The protein below binds the small molecule below.
Small molecule (SMILES): CC(=O)N[C@H]1[C@H](O[C@H]2[C@H](O)[C@@H](NC(C)=O)CO[C@@H]2CO)O[C@H](CO)[C@@H](O)[C@@H]1O

Sequence of chain 48.E:
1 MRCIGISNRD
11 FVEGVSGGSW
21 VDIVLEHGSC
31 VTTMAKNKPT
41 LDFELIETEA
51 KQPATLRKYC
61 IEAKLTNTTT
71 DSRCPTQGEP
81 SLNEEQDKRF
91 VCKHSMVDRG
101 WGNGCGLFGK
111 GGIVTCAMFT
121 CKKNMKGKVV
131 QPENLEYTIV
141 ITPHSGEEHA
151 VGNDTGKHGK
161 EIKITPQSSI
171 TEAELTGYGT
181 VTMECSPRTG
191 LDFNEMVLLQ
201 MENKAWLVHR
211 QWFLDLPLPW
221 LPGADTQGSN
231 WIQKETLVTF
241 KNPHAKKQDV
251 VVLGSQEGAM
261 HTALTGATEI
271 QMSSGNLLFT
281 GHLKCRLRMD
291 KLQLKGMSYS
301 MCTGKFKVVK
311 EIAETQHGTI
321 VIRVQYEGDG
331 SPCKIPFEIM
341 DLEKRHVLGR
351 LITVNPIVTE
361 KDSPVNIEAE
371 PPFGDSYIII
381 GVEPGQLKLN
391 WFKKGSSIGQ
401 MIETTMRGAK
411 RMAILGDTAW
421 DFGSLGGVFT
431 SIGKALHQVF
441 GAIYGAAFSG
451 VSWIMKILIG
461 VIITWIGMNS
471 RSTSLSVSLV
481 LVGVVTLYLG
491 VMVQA

Binding-site contacts:
Ligand atom C1 contacts residue THR155 of chain 48.E at 4.0 Å.
Ligand atom C3 contacts residue HIS149 of chain 48.E at 4.5 Å.
Ligand atom C6 contacts residue HIS158 of chain 48.E at 4.0 Å.
Ligand atom O7 contacts residue HIS149 of chain 48.E at 3.6 Å.
Ligand atom C7 contacts residue ASN153 of chain 48.E at 3.3 Å.
Ligand atom C4 contacts residue HIS149 of chain 48.E at 4.4 Å.
Ligand atom C5 contacts residue HIS149 of chain 48.E at 4.4 Å.
Ligand atom C8 contacts residue GLY102 of chain 48.C at 3.3 Å.
Ligand atom N2 contacts residue ASN153 of chain 48.E at 2.9 Å (h-bond).
Ligand atom C6 contacts residue HIS149 of chain 48.E at 4.2 Å.
Ligand atom O5 contacts residue ASN153 of chain 48.E at 2.3 Å (h-bond).
Ligand atom O5 contacts residue THR155 of chain 48.E at 4.3 Å.
Ligand atom C5 contacts residue ASN153 of chain 48.E at 3.6 Å.
Ligand atom O7 contacts residue ASN153 of chain 48.E at 3.3 Å (h-bond).
Ligand atom C4 contacts residue ASN153 of chain 48.E at 4.2 Å.
Ligand atom C1 contacts residue HIS158 of chain 48.E at 3.9 Å.
Ligand atom C3 contacts residue ASN153 of chain 48.E at 3.8 Å.
Ligand atom C8 contacts residue ASN153 of chain 48.E at 4.0 Å.
Ligand atom O5 contacts residue HIS149 of chain 48.E at 3.5 Å (h-bond).
Ligand atom C7 contacts residue HIS149 of chain 48.E at 4.5 Å.
Ligand atom C2 contacts residue HIS149 of chain 48.E at 3.7 Å.
Ligand atom C2 contacts residue ASN153 of chain 48.E at 2.4 Å.
Ligand atom O6 contacts residue ASN153 of chain 48.E at 4.5 Å.
Ligand atom C5 contacts residue HIS158 of chain 48.E at 4.2 Å.
Ligand atom C1 contacts residue HIS149 of chain 48.E at 3.6 Å.
Ligand atom O6 contacts residue HIS149 of chain 48.E at 3.0 Å (h-bond).
Ligand atom C1 contacts residue ASN153 of chain 48.E at 1.4 Å.
Ligand atom O6 contacts residue HIS158 of chain 48.E at 2.8 Å (h-bond).
Ligand atom O3 contacts residue HIS149 of chain 48.E at 4.2 Å.
Ligand atom O6 contacts residue GLY156 of chain 48.E at 4.5 Å.
Ligand atom O5 contacts residue HIS158 of chain 48.E at 3.1 Å (h-bond).

Sequence of chain 48.C:
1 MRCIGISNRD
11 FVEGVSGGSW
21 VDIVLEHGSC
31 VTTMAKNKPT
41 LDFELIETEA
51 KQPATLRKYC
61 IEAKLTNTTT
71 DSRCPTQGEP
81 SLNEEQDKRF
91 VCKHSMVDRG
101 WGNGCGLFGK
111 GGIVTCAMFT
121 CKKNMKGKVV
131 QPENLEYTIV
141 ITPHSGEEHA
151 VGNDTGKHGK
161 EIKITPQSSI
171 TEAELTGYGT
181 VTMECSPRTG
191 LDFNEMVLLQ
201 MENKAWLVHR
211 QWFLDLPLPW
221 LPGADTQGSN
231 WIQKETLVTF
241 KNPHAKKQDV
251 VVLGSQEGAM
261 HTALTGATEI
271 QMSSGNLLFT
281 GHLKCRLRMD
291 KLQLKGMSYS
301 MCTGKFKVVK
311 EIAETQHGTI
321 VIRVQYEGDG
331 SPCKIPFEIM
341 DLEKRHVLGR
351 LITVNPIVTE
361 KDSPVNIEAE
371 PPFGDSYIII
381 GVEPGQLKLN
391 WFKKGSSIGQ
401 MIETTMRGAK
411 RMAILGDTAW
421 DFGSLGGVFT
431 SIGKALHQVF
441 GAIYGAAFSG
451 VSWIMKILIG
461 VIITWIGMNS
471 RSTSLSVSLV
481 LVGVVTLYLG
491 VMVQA